Binding-site contacts:
Ligand atom C8 contacts residue PHE90 of chain 5.A at 3.9 Å (hydrophobic).
Ligand atom N2 contacts residue ASN67 of chain 5.A at 2.9 Å (h-bond).
Ligand atom C1 contacts residue ASN67 of chain 5.A at 1.4 Å.
Ligand atom O5 contacts residue ASN67 of chain 5.A at 2.4 Å (h-bond).
Ligand atom C4 contacts residue ASN67 of chain 5.A at 4.2 Å.
Ligand atom C5 contacts residue ASN67 of chain 5.A at 3.7 Å.
Ligand atom C8 contacts residue ASN67 of chain 5.A at 4.2 Å.
Ligand atom O7 contacts residue ASN67 of chain 5.A at 4.1 Å.
Ligand atom C2 contacts residue ASN67 of chain 5.A at 2.5 Å.
Ligand atom C3 contacts residue ASN67 of chain 5.A at 3.8 Å.
Ligand atom C7 contacts residue ASN67 of chain 5.A at 3.7 Å.
Ligand atom C8 contacts residue MET118 of chain 5.A at 4.3 Å (hydrophobic).

Sequence of chain 5.A:
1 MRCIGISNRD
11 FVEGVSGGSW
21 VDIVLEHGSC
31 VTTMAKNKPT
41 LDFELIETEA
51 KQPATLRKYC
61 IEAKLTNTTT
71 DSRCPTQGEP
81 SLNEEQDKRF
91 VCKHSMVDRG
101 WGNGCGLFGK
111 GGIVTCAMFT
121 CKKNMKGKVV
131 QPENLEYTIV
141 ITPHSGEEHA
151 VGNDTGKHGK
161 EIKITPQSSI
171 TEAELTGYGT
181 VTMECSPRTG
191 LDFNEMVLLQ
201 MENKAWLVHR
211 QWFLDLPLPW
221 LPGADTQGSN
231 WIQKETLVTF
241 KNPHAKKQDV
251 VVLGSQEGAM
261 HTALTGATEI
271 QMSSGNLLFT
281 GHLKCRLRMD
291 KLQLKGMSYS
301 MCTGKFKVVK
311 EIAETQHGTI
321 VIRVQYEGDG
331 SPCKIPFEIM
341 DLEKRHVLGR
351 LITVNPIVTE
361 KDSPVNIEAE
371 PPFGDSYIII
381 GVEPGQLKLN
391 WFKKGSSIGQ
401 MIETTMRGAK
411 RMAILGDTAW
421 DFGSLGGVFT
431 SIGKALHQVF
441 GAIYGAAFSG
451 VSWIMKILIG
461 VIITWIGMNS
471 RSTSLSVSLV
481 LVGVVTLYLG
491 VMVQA

A protein and the small-molecule ligand that binds it are described below.
Small molecule (SMILES): CC(=O)N[C@@H]1[C@@H](O)[C@H](O)[C@@H](CO)O[C@H]1O